The small molecule below binds the protein below.
Small molecule (SMILES): OC[C@H]1O[C@H](O)[C@H](O)[C@@H](O)[C@H]1O

Binding-site contacts:
Ligand atom O6 contacts residue TYR122 of chain 1.E at 3.1 Å (h-bond).
Ligand atom C6 contacts residue TYR78 of chain 1.E at 3.8 Å (hydrophobic).
Ligand atom O6 contacts residue TRP123 of chain 1.E at 2.9 Å (h-bond).
Ligand atom C2 contacts residue GLY121 of chain 1.E at 4.3 Å.
Ligand atom O4 contacts residue ASP125 of chain 1.E at 3.0 Å (salt-bridge).
Ligand atom O2 contacts residue NBZ1 of chain 1.P at 4.0 Å.
Ligand atom C4 contacts residue GLY121 of chain 1.E at 4.3 Å.
Ligand atom O1 contacts residue NBZ1 of chain 1.P at 1.4 Å.
Ligand atom C6 contacts residue TRP123 of chain 1.E at 3.9 Å (hydrophobic).
Ligand atom C5 contacts residue NBZ1 of chain 1.P at 3.7 Å.
Ligand atom O3 contacts residue GLY1 of chain 1.E at 2.9 Å (h-bond).
Ligand atom O6 contacts residue ASP125 of chain 1.E at 2.8 Å (salt-bridge).
Ligand atom C4 contacts residue GLY1 of chain 1.E at 4.0 Å.
Ligand atom O1 contacts residue TYR78 of chain 1.E at 3.4 Å.
Ligand atom O2 contacts residue PHE47 of chain 1.E at 4.0 Å.
Ligand atom O4 contacts residue TYR122 of chain 1.E at 4.2 Å.
Ligand atom C5 contacts residue TYR78 of chain 1.E at 3.6 Å (hydrophobic).
Ligand atom O3 contacts residue TYR78 of chain 1.E at 4.2 Å.
Ligand atom C3 contacts residue GLY1 of chain 1.E at 3.9 Å.
Ligand atom O6 contacts residue VAL80 of chain 1.E at 3.9 Å.
Ligand atom O4 contacts residue GLY1 of chain 1.E at 3.1 Å (h-bond).
Ligand atom C3 contacts residue TYR78 of chain 1.E at 3.5 Å (hydrophobic).
Ligand atom C2 contacts residue NBZ1 of chain 1.P at 3.6 Å.
Ligand atom O4 contacts residue GLY121 of chain 1.E at 3.1 Å.
Ligand atom O5 contacts residue NBZ1 of chain 1.P at 3.1 Å.
Ligand atom C3 contacts residue NBZ1 of chain 1.P at 4.1 Å.
Ligand atom C4 contacts residue TYR78 of chain 1.E at 3.7 Å (hydrophobic).
Ligand atom C6 contacts residue VAL80 of chain 1.E at 3.7 Å (hydrophobic).
Ligand atom C2 contacts residue GLY1 of chain 1.E at 4.2 Å.
Ligand atom C5 contacts residue ASP125 of chain 1.E at 3.9 Å.
Ligand atom C6 contacts residue ASP125 of chain 1.E at 3.1 Å.
Ligand atom C1 contacts residue TYR122 of chain 1.E at 3.8 Å (hydrophobic).
Ligand atom C1 contacts residue NBZ1 of chain 1.P at 2.5 Å.
Ligand atom O5 contacts residue TYR122 of chain 1.E at 3.0 Å (h-bond).
Ligand atom O5 contacts residue GLY121 of chain 1.E at 3.8 Å.
Ligand atom C6 contacts residue TYR122 of chain 1.E at 4.1 Å (hydrophobic).
Ligand atom C2 contacts residue PHE47 of chain 1.E at 4.0 Å (hydrophobic).
Ligand atom C5 contacts residue TYR122 of chain 1.E at 4.1 Å (hydrophobic).
Ligand atom C4 contacts residue ASP125 of chain 1.E at 3.5 Å.
Ligand atom O6 contacts residue GLY121 of chain 1.E at 3.5 Å.

Sequence of chain 1.E:
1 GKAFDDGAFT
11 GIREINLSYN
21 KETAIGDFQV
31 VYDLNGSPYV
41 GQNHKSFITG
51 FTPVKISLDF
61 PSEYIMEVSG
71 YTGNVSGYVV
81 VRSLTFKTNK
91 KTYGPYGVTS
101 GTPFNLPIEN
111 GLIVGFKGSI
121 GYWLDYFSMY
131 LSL